Sequence of chain 22.E:
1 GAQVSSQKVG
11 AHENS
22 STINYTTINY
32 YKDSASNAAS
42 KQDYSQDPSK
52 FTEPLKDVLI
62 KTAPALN

Binding-site contacts:
Ligand atom O contacts residue SER5 of chain 22.E at 3.8 Å.
Ligand atom CB contacts residue VAL4 of chain 22.E at 4.3 Å (hydrophobic).
Ligand atom OG contacts residue GLN3 of chain 22.E at 3.0 Å (h-bond).
Ligand atom OE1 contacts residue SER5 of chain 22.E at 4.2 Å.
Ligand atom CG2 contacts residue MYR1 of chain 21.H at 3.7 Å.
Ligand atom N contacts residue VAL4 of chain 22.E at 4.1 Å.
Ligand atom CB contacts residue GLN3 of chain 22.E at 4.1 Å.
Ligand atom C contacts residue VAL4 of chain 22.E at 3.4 Å (hydrophobic).
Ligand atom OE2 contacts residue ASN25 of chain 22.E at 3.4 Å (h-bond).
Ligand atom O contacts residue ALA2 of chain 22.E at 4.0 Å.
Ligand atom CA contacts residue VAL4 of chain 22.E at 3.0 Å (hydrophobic).
Ligand atom N contacts residue ALA2 of chain 22.E at 2.8 Å (h-bond).
Ligand atom OE1 contacts residue VAL4 of chain 22.E at 3.6 Å (h-bond).
Ligand atom CG2 contacts residue VAL4 of chain 22.E at 3.8 Å (hydrophobic).
Ligand atom O contacts residue VAL4 of chain 22.E at 3.0 Å (h-bond).
Ligand atom CB contacts residue VAL4 of chain 22.E at 3.9 Å (hydrophobic).
Ligand atom O contacts residue SER6 of chain 22.E at 4.1 Å.
Ligand atom O contacts residue GLN3 of chain 22.E at 3.4 Å (h-bond).
Ligand atom CD contacts residue VAL4 of chain 22.E at 3.8 Å (hydrophobic).
Ligand atom CG contacts residue VAL4 of chain 22.E at 4.2 Å (hydrophobic).
Ligand atom CG2 contacts residue GLN3 of chain 22.E at 3.3 Å.
Ligand atom CD1 contacts residue VAL4 of chain 22.E at 3.9 Å (hydrophobic).
Ligand atom CA contacts residue VAL4 of chain 22.E at 4.0 Å (hydrophobic).
Ligand atom CA contacts residue ALA2 of chain 22.E at 3.9 Å (hydrophobic).
Ligand atom N contacts residue ALA2 of chain 22.E at 4.3 Å.
Ligand atom C contacts residue ALA2 of chain 22.E at 4.3 Å (hydrophobic).
Ligand atom CG2 contacts residue ALA2 of chain 22.E at 3.9 Å (hydrophobic).
Ligand atom OE2 contacts residue VAL4 of chain 22.E at 4.1 Å.
Ligand atom CG1 contacts residue GLN3 of chain 22.E at 3.1 Å.
Ligand atom O contacts residue VAL4 of chain 22.E at 4.0 Å.
Ligand atom CB contacts residue ALA2 of chain 22.E at 3.5 Å (hydrophobic).
Ligand atom OG contacts residue ALA2 of chain 22.E at 3.9 Å.
Ligand atom C contacts residue GLN3 of chain 22.E at 4.3 Å.
Ligand atom N contacts residue VAL4 of chain 22.E at 2.8 Å (h-bond).
Ligand atom C contacts residue ALA2 of chain 22.E at 3.3 Å (hydrophobic).
Ligand atom CB contacts residue MYR1 of chain 21.H at 4.3 Å.
Ligand atom C contacts residue VAL4 of chain 22.E at 3.8 Å (hydrophobic).
Ligand atom CA contacts residue ALA2 of chain 22.E at 3.0 Å (hydrophobic).
Ligand atom CB contacts residue GLN3 of chain 22.E at 3.8 Å.
Ligand atom CG2 contacts residue SER5 of chain 22.E at 3.1 Å.

The protein below binds the small molecule below.
Small molecule (SMILES): CC[C@H](C)[C@H](N)C(=O)N[C@@H](CO)C(=O)N[C@@H](CCC(=O)O)C(=O)N[C@H](C=O)C(C)C